Binding-site contacts:
Ligand atom C2 contacts residue ASN19 of chain 6.Z at 3.4 Å.
Ligand atom N2 contacts residue ASN19 of chain 6.Z at 4.0 Å.
Ligand atom C3 contacts residue ASN19 of chain 6.Z at 4.4 Å.
Ligand atom O7 contacts residue ASN19 of chain 6.Z at 4.5 Å.
Ligand atom O6 contacts residue ASN19 of chain 6.Z at 4.5 Å.
Ligand atom C5 contacts residue ASN19 of chain 6.Z at 3.4 Å.
Ligand atom C6 contacts residue ASN19 of chain 6.Z at 4.1 Å.
Ligand atom C1 contacts residue ASN19 of chain 6.Z at 1.9 Å.
Ligand atom O5 contacts residue ASN19 of chain 6.Z at 2.2 Å (h-bond).

Sequence of chain 6.Z:
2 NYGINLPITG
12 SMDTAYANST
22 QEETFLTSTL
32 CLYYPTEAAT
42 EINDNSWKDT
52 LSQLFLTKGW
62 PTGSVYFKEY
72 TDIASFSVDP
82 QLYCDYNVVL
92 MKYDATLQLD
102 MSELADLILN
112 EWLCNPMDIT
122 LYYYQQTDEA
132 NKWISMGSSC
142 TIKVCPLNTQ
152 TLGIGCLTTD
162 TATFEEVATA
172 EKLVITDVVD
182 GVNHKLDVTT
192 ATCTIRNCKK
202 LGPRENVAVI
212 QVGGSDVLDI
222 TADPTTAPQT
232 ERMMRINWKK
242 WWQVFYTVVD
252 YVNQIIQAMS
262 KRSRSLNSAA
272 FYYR

A protein and the small-molecule ligand that binds it are described below.
Small molecule (SMILES): CC(=O)N[C@H]1[C@H](O[C@H]2[C@H](O)[C@@H](NC(C)=O)CO[C@@H]2CO)O[C@H](CO)[C@@H](O)[C@@H]1O